Binding-site contacts:
Ligand atom O6 contacts residue ASN165 of chain 1.A at 4.1 Å.
Ligand atom C1 contacts residue GLU132 of chain 1.A at 3.5 Å.
Ligand atom C1 contacts residue ASN165 of chain 1.A at 1.4 Å.
Ligand atom C4 contacts residue ASN165 of chain 1.A at 4.3 Å.
Ligand atom O7 contacts residue ASN165 of chain 1.A at 3.2 Å.
Ligand atom N2 contacts residue ASN165 of chain 1.A at 2.9 Å (h-bond).
Ligand atom C3 contacts residue ASN165 of chain 1.A at 3.8 Å.
Ligand atom C2 contacts residue ASN165 of chain 1.A at 2.5 Å.
Ligand atom O5 contacts residue ASN165 of chain 1.A at 2.4 Å (h-bond).
Ligand atom O6 contacts residue ASN164 of chain 1.A at 3.0 Å (h-bond).
Ligand atom C1 contacts residue ASN164 of chain 1.A at 4.2 Å.
Ligand atom C6 contacts residue ASN164 of chain 1.A at 3.8 Å.
Ligand atom C7 contacts residue ASN165 of chain 1.A at 3.2 Å.
Ligand atom O5 contacts residue ASN164 of chain 1.A at 3.3 Å (h-bond).
Ligand atom C5 contacts residue ASN164 of chain 1.A at 4.0 Å.
Ligand atom O5 contacts residue GLU132 of chain 1.A at 4.0 Å.
Ligand atom C5 contacts residue ASN165 of chain 1.A at 3.7 Å.
Ligand atom C8 contacts residue ASN165 of chain 1.A at 4.4 Å.

Sequence of chain 1.A:
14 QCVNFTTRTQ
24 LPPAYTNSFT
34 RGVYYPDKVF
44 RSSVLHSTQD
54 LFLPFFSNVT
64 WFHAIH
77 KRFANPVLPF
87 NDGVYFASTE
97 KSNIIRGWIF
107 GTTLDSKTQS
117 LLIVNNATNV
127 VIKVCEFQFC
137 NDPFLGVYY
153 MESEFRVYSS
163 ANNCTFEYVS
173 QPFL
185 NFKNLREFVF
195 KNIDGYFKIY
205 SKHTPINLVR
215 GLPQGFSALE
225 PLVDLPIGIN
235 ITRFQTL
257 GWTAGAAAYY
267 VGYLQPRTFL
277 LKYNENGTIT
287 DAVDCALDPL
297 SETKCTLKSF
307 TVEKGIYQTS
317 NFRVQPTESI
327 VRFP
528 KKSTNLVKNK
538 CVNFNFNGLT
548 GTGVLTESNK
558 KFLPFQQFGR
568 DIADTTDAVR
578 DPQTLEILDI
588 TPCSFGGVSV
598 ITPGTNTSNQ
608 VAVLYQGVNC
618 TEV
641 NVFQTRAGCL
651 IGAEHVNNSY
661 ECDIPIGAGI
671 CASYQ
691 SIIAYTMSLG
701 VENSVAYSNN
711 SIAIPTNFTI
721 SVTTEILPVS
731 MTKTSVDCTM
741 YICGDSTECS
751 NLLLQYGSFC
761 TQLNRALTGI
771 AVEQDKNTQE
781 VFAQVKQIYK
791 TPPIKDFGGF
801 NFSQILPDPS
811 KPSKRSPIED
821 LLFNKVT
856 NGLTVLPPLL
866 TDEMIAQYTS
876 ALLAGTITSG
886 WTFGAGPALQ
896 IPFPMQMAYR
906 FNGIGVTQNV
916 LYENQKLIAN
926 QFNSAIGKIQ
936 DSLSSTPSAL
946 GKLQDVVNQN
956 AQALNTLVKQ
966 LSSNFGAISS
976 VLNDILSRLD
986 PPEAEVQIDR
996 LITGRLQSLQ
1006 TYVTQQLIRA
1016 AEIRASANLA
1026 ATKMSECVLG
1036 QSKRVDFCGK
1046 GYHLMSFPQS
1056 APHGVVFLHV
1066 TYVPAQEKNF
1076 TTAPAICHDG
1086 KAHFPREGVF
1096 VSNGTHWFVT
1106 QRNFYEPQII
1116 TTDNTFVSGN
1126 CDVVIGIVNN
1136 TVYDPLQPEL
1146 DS

The small molecule below binds the protein below.
Small molecule (SMILES): CC(=O)N[C@@H]1[C@@H](O)[C@H](O)[C@@H](CO)O[C@H]1O